A small-molecule ligand and the protein it binds are described below.
Small molecule (SMILES): O=C(Nc1cn[nH]c1-c1cc(Cl)ccc1OC(F)F)c1cnn2cccnc12

Sequence of chain 1.A:
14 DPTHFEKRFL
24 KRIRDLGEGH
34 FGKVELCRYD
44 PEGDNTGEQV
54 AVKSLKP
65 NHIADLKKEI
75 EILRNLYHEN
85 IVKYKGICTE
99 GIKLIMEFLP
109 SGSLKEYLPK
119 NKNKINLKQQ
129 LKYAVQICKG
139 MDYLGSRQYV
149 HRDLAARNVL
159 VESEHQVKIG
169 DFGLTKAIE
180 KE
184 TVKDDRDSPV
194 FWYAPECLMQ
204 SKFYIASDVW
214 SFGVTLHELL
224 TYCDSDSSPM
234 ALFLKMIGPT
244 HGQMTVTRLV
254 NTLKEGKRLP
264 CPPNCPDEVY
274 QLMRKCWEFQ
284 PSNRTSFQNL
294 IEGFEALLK

Binding-site contacts:
Ligand atom C6 contacts residue LEU158 of chain 1.A at 3.6 Å (hydrophobic).
Ligand atom C12 contacts residue GOL1 of chain 1.C at 3.6 Å.
Ligand atom CL contacts residue GLY35 of chain 1.A at 3.6 Å.
Ligand atom F1 contacts residue ARG155 of chain 1.A at 2.7 Å.
Ligand atom C11 contacts residue GLY30 of chain 1.A at 3.5 Å.
Ligand atom O contacts residue GLY110 of chain 1.A at 3.4 Å.
Ligand atom C5 contacts residue VAL86 of chain 1.A at 3.7 Å (hydrophobic).
Ligand atom C contacts residue LEU158 of chain 1.A at 3.6 Å (hydrophobic).
Ligand atom F contacts residue ASP169 of chain 1.A at 3.5 Å.
Ligand atom F contacts residue ASN156 of chain 1.A at 3.4 Å.
Ligand atom C3 contacts residue LEU29 of chain 1.A at 3.7 Å (hydrophobic).
Ligand atom N4 contacts residue GLU114 of chain 1.A at 2.8 Å (salt-bridge).
Ligand atom C12 contacts residue VAL37 of chain 1.A at 3.5 Å (hydrophobic).
Ligand atom C5 contacts residue LEU158 of chain 1.A at 3.4 Å (hydrophobic).
Ligand atom C13 contacts residue ASP169 of chain 1.A at 3.2 Å.
Ligand atom N5 contacts residue GLY30 of chain 1.A at 3.2 Å.
Ligand atom F contacts residue LEU158 of chain 1.A at 3.7 Å.
Ligand atom N contacts residue VAL37 of chain 1.A at 3.4 Å.
Ligand atom C14 contacts residue ASP169 of chain 1.A at 3.4 Å.
Ligand atom C4 contacts residue LEU107 of chain 1.A at 3.1 Å (hydrophobic).
Ligand atom C5 contacts residue ALA54 of chain 1.A at 3.3 Å (hydrophobic).
Ligand atom N1 contacts residue ALA54 of chain 1.A at 3.8 Å.
Ligand atom N4 contacts residue GLY30 of chain 1.A at 3.6 Å.
Ligand atom C9 contacts residue GLY30 of chain 1.A at 3.5 Å.
Ligand atom C16 contacts residue ARG155 of chain 1.A at 3.1 Å.
Ligand atom N2 contacts residue LEU158 of chain 1.A at 3.3 Å.
Ligand atom C13 contacts residue VAL37 of chain 1.A at 3.6 Å (hydrophobic).
Ligand atom C5 contacts residue GLU105 of chain 1.A at 3.2 Å.
Ligand atom C2 contacts residue LEU158 of chain 1.A at 3.5 Å (hydrophobic).
Ligand atom N2 contacts residue ALA54 of chain 1.A at 3.4 Å.
Ligand atom N1 contacts residue LEU107 of chain 1.A at 2.9 Å (h-bond).
Ligand atom F contacts residue GLY168 of chain 1.A at 3.2 Å.
Ligand atom CL contacts residue GLY32 of chain 1.A at 3.5 Å.
Ligand atom F1 contacts residue LEU158 of chain 1.A at 3.5 Å.
Ligand atom C8 contacts residue GLU114 of chain 1.A at 3.4 Å.
Ligand atom C8 contacts residue LEU29 of chain 1.A at 3.3 Å (hydrophobic).
Ligand atom C13 contacts residue GOL1 of chain 1.C at 3.5 Å.
Ligand atom C3 contacts residue LEU158 of chain 1.A at 3.5 Å (hydrophobic).
Ligand atom F1 contacts residue SER111 of chain 1.A at 3.2 Å.
Ligand atom N4 contacts residue LEU29 of chain 1.A at 3.3 Å (h-bond).